Binding-site contacts:
Ligand atom C7 contacts residue ASN410 of chain 1.A at 3.7 Å.
Ligand atom N2 contacts residue ASN410 of chain 1.A at 2.9 Å (h-bond).
Ligand atom C4 contacts residue ASN410 of chain 1.A at 4.2 Å.
Ligand atom C8 contacts residue PRO364 of chain 1.A at 4.3 Å (hydrophobic).
Ligand atom C2 contacts residue ASN410 of chain 1.A at 2.5 Å.
Ligand atom C1 contacts residue ASN410 of chain 1.A at 1.4 Å.
Ligand atom C7 contacts residue PRO364 of chain 1.A at 4.3 Å (hydrophobic).
Ligand atom O7 contacts residue ASN410 of chain 1.A at 3.6 Å.
Ligand atom O5 contacts residue ASN410 of chain 1.A at 2.4 Å (h-bond).
Ligand atom C5 contacts residue ASN410 of chain 1.A at 3.7 Å.
Ligand atom C3 contacts residue ASN410 of chain 1.A at 3.8 Å.
Ligand atom N2 contacts residue PRO364 of chain 1.A at 4.3 Å.

This small molecule binds to this protein.
Small molecule (SMILES): CC(=O)N[C@@H]1[C@@H](O)[C@H](O)[C@@H](CO)O[C@H]1O

Sequence of chain 1.A:
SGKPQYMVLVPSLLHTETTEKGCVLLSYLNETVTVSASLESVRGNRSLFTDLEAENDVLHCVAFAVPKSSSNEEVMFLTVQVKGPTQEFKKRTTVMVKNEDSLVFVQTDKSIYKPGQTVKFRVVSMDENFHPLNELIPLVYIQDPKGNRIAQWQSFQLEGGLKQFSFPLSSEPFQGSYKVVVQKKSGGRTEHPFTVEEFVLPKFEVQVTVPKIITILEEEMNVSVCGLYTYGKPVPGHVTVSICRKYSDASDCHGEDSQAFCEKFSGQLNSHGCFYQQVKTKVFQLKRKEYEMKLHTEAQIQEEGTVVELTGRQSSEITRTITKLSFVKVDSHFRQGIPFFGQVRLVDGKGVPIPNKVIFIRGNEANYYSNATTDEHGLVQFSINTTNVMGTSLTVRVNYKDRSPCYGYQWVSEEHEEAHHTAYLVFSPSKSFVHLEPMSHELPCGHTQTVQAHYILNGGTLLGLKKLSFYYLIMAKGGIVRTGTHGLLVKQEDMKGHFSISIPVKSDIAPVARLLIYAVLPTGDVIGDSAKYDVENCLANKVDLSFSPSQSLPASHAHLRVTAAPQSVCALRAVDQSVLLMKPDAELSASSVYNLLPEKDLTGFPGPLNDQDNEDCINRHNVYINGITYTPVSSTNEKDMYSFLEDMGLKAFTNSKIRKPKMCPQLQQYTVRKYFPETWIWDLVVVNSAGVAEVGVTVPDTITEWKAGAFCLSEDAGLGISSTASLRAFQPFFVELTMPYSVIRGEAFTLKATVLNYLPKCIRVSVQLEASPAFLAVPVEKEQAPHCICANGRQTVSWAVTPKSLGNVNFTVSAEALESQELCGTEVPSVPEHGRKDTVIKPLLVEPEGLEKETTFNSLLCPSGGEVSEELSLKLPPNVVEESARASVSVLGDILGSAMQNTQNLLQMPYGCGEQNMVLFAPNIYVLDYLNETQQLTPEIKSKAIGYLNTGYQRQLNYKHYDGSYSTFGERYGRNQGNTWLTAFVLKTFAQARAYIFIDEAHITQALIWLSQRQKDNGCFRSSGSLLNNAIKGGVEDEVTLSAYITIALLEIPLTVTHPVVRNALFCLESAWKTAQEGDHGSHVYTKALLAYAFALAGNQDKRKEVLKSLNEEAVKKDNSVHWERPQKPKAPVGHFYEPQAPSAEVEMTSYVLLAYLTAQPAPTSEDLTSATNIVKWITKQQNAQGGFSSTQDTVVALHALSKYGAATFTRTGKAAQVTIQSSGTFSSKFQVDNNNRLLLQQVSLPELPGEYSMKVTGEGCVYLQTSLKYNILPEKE